Sequence of chain 2.E:
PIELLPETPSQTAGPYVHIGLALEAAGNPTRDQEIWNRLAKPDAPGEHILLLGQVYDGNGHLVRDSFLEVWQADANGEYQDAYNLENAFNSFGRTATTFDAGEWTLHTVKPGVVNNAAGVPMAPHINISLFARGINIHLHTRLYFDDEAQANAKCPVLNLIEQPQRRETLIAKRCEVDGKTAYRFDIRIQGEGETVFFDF

Sequence of chain 2.F:
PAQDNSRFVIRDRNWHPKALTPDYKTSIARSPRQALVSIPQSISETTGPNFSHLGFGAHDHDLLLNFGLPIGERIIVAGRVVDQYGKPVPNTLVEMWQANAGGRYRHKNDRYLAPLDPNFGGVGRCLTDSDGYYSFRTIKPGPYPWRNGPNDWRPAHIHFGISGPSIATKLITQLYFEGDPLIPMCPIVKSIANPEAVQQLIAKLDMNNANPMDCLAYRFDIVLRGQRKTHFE

This protein binds this small molecule.
Small molecule (SMILES): O=C(O)c1ccc(O)c(Cl)c1

Binding-site contacts:
Ligand atom C7 contacts residue TRP149 of chain 2.F at 3.6 Å (hydrophobic).
Ligand atom C3 contacts residue PRO15 of chain 2.E at 3.8 Å (hydrophobic).
Ligand atom O1 contacts residue TYR24 of chain 2.F at 2.8 Å (h-bond).
Ligand atom CL3 contacts residue THR12 of chain 2.E at 3.5 Å.
Ligand atom C4 contacts residue FE1 of chain 2.U at 3.3 Å.
Ligand atom C4 contacts residue TYR147 of chain 2.F at 3.0 Å (hydrophobic).
Ligand atom CL3 contacts residue ARG157 of chain 2.F at 3.2 Å.
Ligand atom C7 contacts residue TYR24 of chain 2.F at 3.9 Å (hydrophobic).
Ligand atom C1 contacts residue TRP149 of chain 2.F at 3.9 Å (hydrophobic).
Ligand atom O1 contacts residue TRP149 of chain 2.F at 3.9 Å.
Ligand atom O4 contacts residue HIS162 of chain 2.F at 3.4 Å (h-bond).
Ligand atom C7 contacts residue PRO15 of chain 2.E at 3.8 Å (hydrophobic).
Ligand atom C3 contacts residue FE1 of chain 2.U at 4.1 Å.
Ligand atom O2 contacts residue TRP149 of chain 2.F at 3.5 Å.
Ligand atom O4 contacts residue TYR108 of chain 2.F at 3.5 Å (h-bond).
Ligand atom C5 contacts residue ARG157 of chain 2.F at 4.1 Å.
Ligand atom C6 contacts residue TRP149 of chain 2.F at 4.1 Å (hydrophobic).
Ligand atom C3 contacts residue GLY14 of chain 2.E at 3.9 Å.
Ligand atom C4 contacts residue PRO15 of chain 2.E at 4.0 Å (hydrophobic).
Ligand atom C6 contacts residue PRO15 of chain 2.E at 3.6 Å (hydrophobic).
Ligand atom C5 contacts residue TYR147 of chain 2.F at 3.1 Å (hydrophobic).
Ligand atom O4 contacts residue FE1 of chain 2.U at 2.0 Å.
Ligand atom C2 contacts residue PRO15 of chain 2.E at 3.5 Å (hydrophobic).
Ligand atom O1 contacts residue ARG133 of chain 2.E at 3.7 Å.
Ligand atom C1 contacts residue PRO15 of chain 2.E at 3.4 Å (hydrophobic).
Ligand atom C5 contacts residue FE1 of chain 2.U at 4.0 Å.
Ligand atom C3 contacts residue ILE191 of chain 2.F at 3.8 Å (hydrophobic).
Ligand atom C2 contacts residue TYR24 of chain 2.F at 3.8 Å (hydrophobic).
Ligand atom C3 contacts residue ARG157 of chain 2.F at 3.6 Å.
Ligand atom CL3 contacts residue ILE191 of chain 2.F at 3.8 Å.
Ligand atom C4 contacts residue ARG157 of chain 2.F at 3.6 Å.
Ligand atom O4 contacts residue ARG157 of chain 2.F at 3.1 Å (salt-bridge).
Ligand atom CL3 contacts residue GLN177 of chain 2.F at 3.0 Å.
Ligand atom C5 contacts residue PRO15 of chain 2.E at 3.9 Å (hydrophobic).
Ligand atom C2 contacts residue GLY14 of chain 2.E at 3.9 Å.
Ligand atom CL3 contacts residue HIS162 of chain 2.F at 3.4 Å.
Ligand atom O4 contacts residue TYR147 of chain 2.F at 2.1 Å (h-bond).
Ligand atom CL3 contacts residue GLY14 of chain 2.E at 3.8 Å.
Ligand atom O4 contacts residue HIS160 of chain 2.F at 3.1 Å (h-bond).
Ligand atom C2 contacts residue ILE191 of chain 2.F at 3.5 Å (hydrophobic).